Sequence of chain 1.L:
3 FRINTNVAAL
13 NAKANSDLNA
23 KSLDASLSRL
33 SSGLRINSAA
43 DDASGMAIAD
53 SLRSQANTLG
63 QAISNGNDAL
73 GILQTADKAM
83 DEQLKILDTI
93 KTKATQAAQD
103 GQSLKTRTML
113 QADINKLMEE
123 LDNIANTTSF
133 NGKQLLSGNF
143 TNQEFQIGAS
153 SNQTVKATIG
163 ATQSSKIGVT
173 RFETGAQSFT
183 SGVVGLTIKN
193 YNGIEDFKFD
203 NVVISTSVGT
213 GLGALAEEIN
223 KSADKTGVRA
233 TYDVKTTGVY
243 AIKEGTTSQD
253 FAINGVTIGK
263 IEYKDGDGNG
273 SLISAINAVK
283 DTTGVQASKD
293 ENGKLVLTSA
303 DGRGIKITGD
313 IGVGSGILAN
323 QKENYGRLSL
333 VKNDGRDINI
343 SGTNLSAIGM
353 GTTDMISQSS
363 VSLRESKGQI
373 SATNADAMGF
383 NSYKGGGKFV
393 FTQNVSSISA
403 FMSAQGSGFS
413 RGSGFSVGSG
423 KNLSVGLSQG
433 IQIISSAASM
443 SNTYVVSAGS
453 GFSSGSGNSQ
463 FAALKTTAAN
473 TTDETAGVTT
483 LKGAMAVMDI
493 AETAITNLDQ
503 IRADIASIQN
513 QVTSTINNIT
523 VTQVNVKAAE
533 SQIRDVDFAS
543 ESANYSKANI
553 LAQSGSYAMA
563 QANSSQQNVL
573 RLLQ

The protein below binds the small molecule below.
Small molecule (SMILES): C[C@H](O)[C@H](N)[C@@H]1O[C@](O)(C(=O)O)C[C@H](O)[C@@H]1N

Binding-site contacts:
Ligand atom C6 contacts residue SER343 of chain 1.L at 3.2 Å.
Ligand atom O1A contacts residue SER343 of chain 1.L at 2.5 Å (h-bond).
Ligand atom C8 contacts residue SER343 of chain 1.L at 4.5 Å.
Ligand atom C2 contacts residue SER343 of chain 1.L at 1.5 Å.
Ligand atom O8 contacts residue SER343 of chain 1.L at 4.2 Å.
Ligand atom C7 contacts residue SER343 of chain 1.L at 4.4 Å.
Ligand atom C5 contacts residue SER343 of chain 1.L at 4.0 Å.
Ligand atom C3 contacts residue GLY344 of chain 1.L at 4.2 Å.
Ligand atom O1B contacts residue LYS191 of chain 1.L at 3.2 Å.
Ligand atom C1 contacts residue GLY344 of chain 1.L at 4.4 Å.
Ligand atom C3 contacts residue SER343 of chain 1.L at 2.9 Å.
Ligand atom O1B contacts residue SER343 of chain 1.L at 2.6 Å (h-bond).
Ligand atom O1A contacts residue GLY344 of chain 1.L at 3.6 Å.
Ligand atom C4 contacts residue SER343 of chain 1.L at 3.7 Å.
Ligand atom C1 contacts residue LYS191 of chain 1.L at 4.3 Å.
Ligand atom C2 contacts residue GLY344 of chain 1.L at 4.3 Å.
Ligand atom C1 contacts residue SER343 of chain 1.L at 1.9 Å.
Ligand atom O6 contacts residue SER343 of chain 1.L at 2.2 Å (h-bond).